Binding-site contacts:
Ligand atom O5 contacts residue ASN75 of chain 1.D at 2.5 Å (h-bond).
Ligand atom C1 contacts residue PRO53 of chain 1.D at 3.9 Å (hydrophobic).
Ligand atom C8 contacts residue PRO53 of chain 1.D at 4.1 Å (hydrophobic).
Ligand atom O7 contacts residue ASN75 of chain 1.D at 3.2 Å (h-bond).
Ligand atom C5 contacts residue SER77 of chain 1.D at 4.2 Å.
Ligand atom C6 contacts residue PHE57 of chain 1.D at 4.0 Å (hydrophobic).
Ligand atom O3 contacts residue PHE57 of chain 1.D at 3.2 Å.
Ligand atom C5 contacts residue PHE57 of chain 1.D at 4.1 Å (hydrophobic).
Ligand atom O4 contacts residue PHE57 of chain 1.D at 4.4 Å.
Ligand atom C7 contacts residue PRO53 of chain 1.D at 4.0 Å (hydrophobic).
Ligand atom O5 contacts residue SER77 of chain 1.D at 4.2 Å.
Ligand atom C2 contacts residue PRO53 of chain 1.D at 3.7 Å (hydrophobic).
Ligand atom C3 contacts residue PHE57 of chain 1.D at 3.9 Å (hydrophobic).
Ligand atom C3 contacts residue PRO53 of chain 1.D at 3.8 Å (hydrophobic).
Ligand atom C1 contacts residue SER77 of chain 1.D at 4.2 Å.
Ligand atom N2 contacts residue ASN75 of chain 1.D at 2.8 Å (h-bond).
Ligand atom C8 contacts residue PHE54 of chain 1.D at 4.0 Å (hydrophobic).
Ligand atom C4 contacts residue PHE57 of chain 1.D at 3.7 Å (hydrophobic).
Ligand atom O6 contacts residue PHE54 of chain 1.D at 4.4 Å.
Ligand atom C2 contacts residue ASN75 of chain 1.D at 2.4 Å.
Ligand atom C3 contacts residue ASN75 of chain 1.D at 3.8 Å.
Ligand atom O5 contacts residue HIS78 of chain 1.D at 2.9 Å (h-bond).
Ligand atom C7 contacts residue ASN75 of chain 1.D at 3.1 Å.
Ligand atom N2 contacts residue PRO53 of chain 1.D at 3.1 Å (h-bond).
Ligand atom C4 contacts residue ASN75 of chain 1.D at 4.3 Å.
Ligand atom C1 contacts residue HIS78 of chain 1.D at 4.0 Å.
Ligand atom O6 contacts residue PHE58 of chain 1.D at 4.0 Å.
Ligand atom C1 contacts residue ASN75 of chain 1.D at 1.5 Å.
Ligand atom C5 contacts residue HIS78 of chain 1.D at 3.6 Å.
Ligand atom C6 contacts residue HIS78 of chain 1.D at 3.2 Å.
Ligand atom C5 contacts residue ASN75 of chain 1.D at 3.8 Å.
Ligand atom O6 contacts residue HIS78 of chain 1.D at 2.7 Å (h-bond).
Ligand atom O5 contacts residue PHE57 of chain 1.D at 3.9 Å.
Ligand atom O6 contacts residue SER77 of chain 1.D at 3.7 Å.
Ligand atom C1 contacts residue PHE57 of chain 1.D at 3.9 Å (hydrophobic).
Ligand atom C8 contacts residue ASN75 of chain 1.D at 4.2 Å.
Ligand atom C2 contacts residue PHE57 of chain 1.D at 3.9 Å (hydrophobic).

This small molecule binds to this protein.
Small molecule (SMILES): CC(=O)N[C@H]1[C@H](O[C@H]2[C@H](O)[C@@H](NC(C)=O)CO[C@@H]2CO)O[C@H](CO)[C@@H](O[C@@H]2O[C@H](CO[C@H]3O[C@H](CO)[C@@H](O)[C@H](O)[C@@H]3O)[C@@H](O)[C@H](O[C@H]3O[C@H](CO)[C@@H](O)[C@H](O)[C@@H]3O)[C@@H]2O)[C@@H]1O

Sequence of chain 1.D:
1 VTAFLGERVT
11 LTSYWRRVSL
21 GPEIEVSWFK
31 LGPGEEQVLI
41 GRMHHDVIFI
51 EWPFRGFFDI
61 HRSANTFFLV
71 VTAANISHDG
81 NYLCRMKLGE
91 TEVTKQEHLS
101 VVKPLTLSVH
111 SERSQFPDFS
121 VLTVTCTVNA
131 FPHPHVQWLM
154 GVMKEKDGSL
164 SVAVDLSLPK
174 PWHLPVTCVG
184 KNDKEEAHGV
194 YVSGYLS